This small molecule binds to this protein.
Small molecule (SMILES): Cn1ncc2c(N)nc(-c3cccnc3)nc21

Sequence of chain 1.B:
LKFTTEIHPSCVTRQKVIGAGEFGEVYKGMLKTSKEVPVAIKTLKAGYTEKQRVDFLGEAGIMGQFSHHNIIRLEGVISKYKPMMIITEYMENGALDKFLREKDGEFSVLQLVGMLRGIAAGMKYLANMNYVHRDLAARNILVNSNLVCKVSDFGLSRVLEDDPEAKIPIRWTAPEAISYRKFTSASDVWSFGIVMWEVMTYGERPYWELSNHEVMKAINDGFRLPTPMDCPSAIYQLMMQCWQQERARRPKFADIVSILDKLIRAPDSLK

Binding-site contacts:
Ligand atom C6 contacts residue ALA50 of chain 1.B at 3.8 Å (hydrophobic).
Ligand atom NAD contacts residue VAL33 of chain 1.B at 4.1 Å.
Ligand atom CAQ contacts residue MET101 of chain 1.B at 3.3 Å (hydrophobic).
Ligand atom NAM contacts residue LEU152 of chain 1.B at 4.1 Å.
Ligand atom CAO contacts residue LEU152 of chain 1.B at 3.7 Å (hydrophobic).
Ligand atom CAO contacts residue GLU99 of chain 1.B at 3.3 Å.
Ligand atom C5 contacts residue THR98 of chain 1.B at 4.0 Å.
Ligand atom CAO contacts residue MET101 of chain 1.B at 3.8 Å (hydrophobic).
Ligand atom C6 contacts residue THR98 of chain 1.B at 3.9 Å.
Ligand atom CAQ contacts residue TYR100 of chain 1.B at 3.8 Å (hydrophobic).
Ligand atom C5 contacts residue LEU152 of chain 1.B at 3.4 Å (hydrophobic).
Ligand atom C4 contacts residue LEU152 of chain 1.B at 3.7 Å (hydrophobic).
Ligand atom C6 contacts residue LEU152 of chain 1.B at 3.7 Å (hydrophobic).
Ligand atom CAC contacts residue LYS52 of chain 1.B at 4.1 Å.
Ligand atom NAM contacts residue ALA50 of chain 1.B at 3.9 Å.
Ligand atom C2 contacts residue VAL33 of chain 1.B at 4.0 Å (hydrophobic).
Ligand atom NAN contacts residue ALA50 of chain 1.B at 3.6 Å.
Ligand atom N1 contacts residue LYS52 of chain 1.B at 4.0 Å.
Ligand atom CAE contacts residue GLY28 of chain 1.B at 4.2 Å.
Ligand atom NAN contacts residue TYR100 of chain 1.B at 3.8 Å.
Ligand atom CAO contacts residue ALA50 of chain 1.B at 3.2 Å (hydrophobic).
Ligand atom CAQ contacts residue ILE25 of chain 1.B at 3.6 Å (hydrophobic).
Ligand atom C4 contacts residue ALA50 of chain 1.B at 3.8 Å (hydrophobic).
Ligand atom CAF contacts residue VAL33 of chain 1.B at 3.9 Å (hydrophobic).
Ligand atom NAN contacts residue GLU99 of chain 1.B at 3.8 Å.
Ligand atom CAC contacts residue VAL33 of chain 1.B at 4.0 Å (hydrophobic).
Ligand atom NAP contacts residue THR98 of chain 1.B at 2.9 Å (h-bond).
Ligand atom NAM contacts residue MET101 of chain 1.B at 3.9 Å.
Ligand atom CAO contacts residue THR98 of chain 1.B at 3.6 Å.
Ligand atom CAE contacts residue VAL33 of chain 1.B at 3.8 Å (hydrophobic).
Ligand atom C5 contacts residue ALA50 of chain 1.B at 3.3 Å (hydrophobic).
Ligand atom NAN contacts residue LEU152 of chain 1.B at 4.1 Å.
Ligand atom NAN contacts residue MET101 of chain 1.B at 3.0 Å (h-bond).
Ligand atom CAF contacts residue GLY28 of chain 1.B at 4.0 Å.
Ligand atom CAB contacts residue VAL33 of chain 1.B at 4.1 Å (hydrophobic).
Ligand atom NAP contacts residue LEU152 of chain 1.B at 4.1 Å.
Ligand atom NAP contacts residue ALA50 of chain 1.B at 4.0 Å.
Ligand atom CAF contacts residue ALA27 of chain 1.B at 3.6 Å (hydrophobic).
Ligand atom N1 contacts residue LEU152 of chain 1.B at 4.1 Å.
Ligand atom CAA contacts residue VAL33 of chain 1.B at 4.0 Å (hydrophobic).